Sequence of chain 4.F:
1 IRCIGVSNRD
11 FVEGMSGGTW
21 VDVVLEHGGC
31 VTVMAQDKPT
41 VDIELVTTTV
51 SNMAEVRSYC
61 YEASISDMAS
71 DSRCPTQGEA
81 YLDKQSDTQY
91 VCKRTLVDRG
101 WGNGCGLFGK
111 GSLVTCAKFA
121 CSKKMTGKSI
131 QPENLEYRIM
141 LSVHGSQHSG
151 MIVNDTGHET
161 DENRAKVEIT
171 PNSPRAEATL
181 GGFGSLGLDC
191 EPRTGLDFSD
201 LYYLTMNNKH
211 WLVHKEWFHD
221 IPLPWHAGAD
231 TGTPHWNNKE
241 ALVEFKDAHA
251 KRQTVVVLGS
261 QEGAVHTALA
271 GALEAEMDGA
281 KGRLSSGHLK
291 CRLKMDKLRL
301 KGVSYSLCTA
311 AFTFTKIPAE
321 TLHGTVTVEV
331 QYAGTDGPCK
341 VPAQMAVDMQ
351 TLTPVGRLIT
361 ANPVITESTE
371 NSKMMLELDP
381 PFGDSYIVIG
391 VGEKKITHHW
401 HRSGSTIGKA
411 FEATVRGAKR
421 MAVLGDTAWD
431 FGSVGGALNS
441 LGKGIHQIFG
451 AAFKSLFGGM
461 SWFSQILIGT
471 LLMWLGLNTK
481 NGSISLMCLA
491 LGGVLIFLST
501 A

Binding-site contacts:
Ligand atom C6 contacts residue ASN154 of chain 4.F at 3.0 Å.
Ligand atom C8 contacts residue MET151 of chain 4.F at 4.1 Å (hydrophobic).
Ligand atom C6 contacts residue GLY157 of chain 4.F at 4.2 Å.
Ligand atom O7 contacts residue THR156 of chain 4.F at 2.4 Å.
Ligand atom N2 contacts residue GLY150 of chain 4.F at 4.1 Å.
Ligand atom C4 contacts residue ASN154 of chain 4.F at 3.2 Å.
Ligand atom O5 contacts residue ASN154 of chain 4.F at 2.4 Å (h-bond).
Ligand atom O5 contacts residue THR156 of chain 4.F at 3.8 Å.
Ligand atom C1 contacts residue ASN154 of chain 4.F at 2.5 Å.
Ligand atom C1 contacts residue MET151 of chain 4.F at 3.6 Å (hydrophobic).
Ligand atom C6 contacts residue THR156 of chain 4.F at 1.8 Å.
Ligand atom O6 contacts residue ASP155 of chain 4.F at 4.2 Å.
Ligand atom N2 contacts residue HIS148 of chain 4.F at 2.8 Å (h-bond).
Ligand atom C6 contacts residue ASP155 of chain 4.F at 4.3 Å.
Ligand atom N2 contacts residue THR156 of chain 4.F at 4.3 Å.
Ligand atom N2 contacts residue MET151 of chain 4.F at 3.4 Å.
Ligand atom C5 contacts residue ASN154 of chain 4.F at 2.1 Å.
Ligand atom O5 contacts residue ARG164 of chain 4.F at 4.3 Å.
Ligand atom C2 contacts residue MET151 of chain 4.F at 4.1 Å (hydrophobic).
Ligand atom C1 contacts residue GLY150 of chain 4.F at 3.8 Å.
Ligand atom C5 contacts residue THR156 of chain 4.F at 3.2 Å.
Ligand atom C4 contacts residue THR156 of chain 4.F at 4.1 Å.
Ligand atom C8 contacts residue GLY157 of chain 4.F at 4.5 Å.
Ligand atom C3 contacts residue ASN154 of chain 4.F at 3.5 Å.
Ligand atom C7 contacts residue THR156 of chain 4.F at 3.4 Å.
Ligand atom C7 contacts residue MET151 of chain 4.F at 4.0 Å (hydrophobic).
Ligand atom C8 contacts residue THR156 of chain 4.F at 2.9 Å.
Ligand atom O7 contacts residue HIS148 of chain 4.F at 3.3 Å (h-bond).
Ligand atom C7 contacts residue HIS148 of chain 4.F at 2.3 Å.
Ligand atom C8 contacts residue HIS148 of chain 4.F at 1.2 Å.
Ligand atom N2 contacts residue ASN154 of chain 4.F at 4.3 Å.
Ligand atom O6 contacts residue ASN154 of chain 4.F at 2.4 Å (h-bond).
Ligand atom O4 contacts residue THR156 of chain 4.F at 4.2 Å.
Ligand atom C2 contacts residue HIS148 of chain 4.F at 4.2 Å.
Ligand atom C2 contacts residue ASN154 of chain 4.F at 3.5 Å.
Ligand atom O6 contacts residue THR156 of chain 4.F at 1.2 Å (h-bond).
Ligand atom C2 contacts residue GLY150 of chain 4.F at 4.5 Å.
Ligand atom O4 contacts residue ASN154 of chain 4.F at 3.5 Å (h-bond).

This small molecule binds to this protein.
Small molecule (SMILES): CC(=O)N[C@H]1[C@H](O[C@H]2[C@H](O)[C@@H](NC(C)=O)CO[C@@H]2CO)O[C@H](CO)[C@@H](O)[C@@H]1O